Sequence of chain 1.E:
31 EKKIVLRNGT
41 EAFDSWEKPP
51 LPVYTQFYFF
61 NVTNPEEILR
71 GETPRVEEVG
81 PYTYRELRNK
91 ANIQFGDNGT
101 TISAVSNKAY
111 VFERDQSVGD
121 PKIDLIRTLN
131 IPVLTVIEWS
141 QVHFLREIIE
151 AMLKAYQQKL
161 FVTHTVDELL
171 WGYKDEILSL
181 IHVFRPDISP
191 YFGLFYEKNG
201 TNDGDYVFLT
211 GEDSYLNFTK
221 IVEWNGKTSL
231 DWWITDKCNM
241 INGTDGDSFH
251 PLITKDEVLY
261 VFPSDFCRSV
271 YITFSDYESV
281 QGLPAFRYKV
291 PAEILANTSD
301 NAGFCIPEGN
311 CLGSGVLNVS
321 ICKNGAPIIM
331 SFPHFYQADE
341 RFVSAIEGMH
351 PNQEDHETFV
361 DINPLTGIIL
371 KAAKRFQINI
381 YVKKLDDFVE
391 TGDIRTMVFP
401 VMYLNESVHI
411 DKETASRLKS

This protein binds this small molecule.
Small molecule (SMILES): CC(=O)N[C@H]1[C@H](O[C@H]2[C@H](O)[C@@H](NC(C)=O)CO[C@@H]2CO)O[C@H](CO)[C@@H](O[C@@H]2O[C@H](CO)[C@@H](O)[C@H](O[C@H]3O[C@H](CO)[C@@H](O)[C@H](O)[C@@H]3O)[C@@H]2O)[C@@H]1O

Binding-site contacts:
Ligand atom C8 contacts residue ILE126 of chain 1.E at 4.4 Å (hydrophobic).
Ligand atom O4 contacts residue LEU125 of chain 1.E at 4.3 Å.
Ligand atom C8 contacts residue ASP124 of chain 1.E at 4.3 Å.
Ligand atom C4 contacts residue ASN61 of chain 1.E at 4.2 Å.
Ligand atom O6 contacts residue ARG127 of chain 1.E at 3.5 Å (salt-bridge).
Ligand atom O7 contacts residue VAL79 of chain 1.E at 4.4 Å.
Ligand atom N2 contacts residue LEU125 of chain 1.E at 2.6 Å (h-bond).
Ligand atom O7 contacts residue LEU125 of chain 1.E at 3.3 Å.
Ligand atom N2 contacts residue ASN61 of chain 1.E at 2.9 Å (h-bond).
Ligand atom C2 contacts residue LEU125 of chain 1.E at 3.3 Å (hydrophobic).
Ligand atom C3 contacts residue ASN61 of chain 1.E at 3.7 Å.
Ligand atom O7 contacts residue THR163 of chain 1.E at 3.6 Å.
Ligand atom C1 contacts residue LEU125 of chain 1.E at 3.4 Å (hydrophobic).
Ligand atom C3 contacts residue LEU125 of chain 1.E at 3.5 Å (hydrophobic).
Ligand atom O5 contacts residue ASN61 of chain 1.E at 2.3 Å (h-bond).
Ligand atom C5 contacts residue ASN61 of chain 1.E at 3.6 Å.
Ligand atom O5 contacts residue ARG127 of chain 1.E at 4.5 Å.
Ligand atom C7 contacts residue LEU125 of chain 1.E at 3.7 Å (hydrophobic).
Ligand atom C6 contacts residue ARG127 of chain 1.E at 3.3 Å.
Ligand atom C7 contacts residue VAL79 of chain 1.E at 4.2 Å (hydrophobic).
Ligand atom O3 contacts residue LEU125 of chain 1.E at 4.2 Å.
Ligand atom C7 contacts residue ASN61 of chain 1.E at 3.6 Å.
Ligand atom C1 contacts residue ASN61 of chain 1.E at 1.4 Å.
Ligand atom C8 contacts residue THR163 of chain 1.E at 3.4 Å.
Ligand atom C2 contacts residue ASN61 of chain 1.E at 2.5 Å.
Ligand atom O7 contacts residue ASN61 of chain 1.E at 3.9 Å.
Ligand atom C8 contacts residue VAL79 of chain 1.E at 3.6 Å (hydrophobic).
Ligand atom C8 contacts residue LEU125 of chain 1.E at 3.8 Å (hydrophobic).
Ligand atom C7 contacts residue THR163 of chain 1.E at 4.1 Å.
Ligand atom N2 contacts residue ILE126 of chain 1.E at 4.2 Å.